Binding-site contacts:
Ligand atom CAC contacts residue MN1 of chain 1.B at 3.8 Å.
Ligand atom OAA contacts residue GLY24 of chain 1.A at 3.8 Å.
Ligand atom OAA contacts residue ASP78 of chain 1.A at 2.9 Å (salt-bridge).
Ligand atom OAA contacts residue ASP23 of chain 1.A at 3.4 Å (salt-bridge).
Ligand atom OAK contacts residue MN1 of chain 1.C at 2.2 Å.
Ligand atom CAN contacts residue SER143 of chain 1.A at 3.1 Å.
Ligand atom OAA contacts residue MN1 of chain 1.B at 1.8 Å.
Ligand atom OAK contacts residue ASP139 of chain 1.A at 2.6 Å (salt-bridge).
Ligand atom CAM contacts residue ASP139 of chain 1.A at 3.6 Å.
Ligand atom CAE contacts residue MN1 of chain 1.B at 2.8 Å.
Ligand atom OAG contacts residue MN1 of chain 1.B at 3.1 Å.
Ligand atom OAL contacts residue MN1 of chain 1.C at 2.9 Å.
Ligand atom CAB contacts residue MN1 of chain 1.B at 2.9 Å.
Ligand atom CAE contacts residue MN1 of chain 1.C at 2.7 Å.
Ligand atom OAK contacts residue MN1 of chain 1.B at 3.1 Å.
Ligand atom OAL contacts residue ASP139 of chain 1.A at 2.4 Å (salt-bridge).
Ligand atom CAN contacts residue ALA25 of chain 1.A at 3.5 Å (hydrophobic).
Ligand atom CAB contacts residue ASP78 of chain 1.A at 3.1 Å.
Ligand atom OAK contacts residue GLY24 of chain 1.A at 3.1 Å (h-bond).
Ligand atom OAH contacts residue ASP78 of chain 1.A at 3.4 Å (salt-bridge).
Ligand atom CAD contacts residue MN1 of chain 1.C at 3.6 Å.
Ligand atom NAF contacts residue ASP78 of chain 1.A at 3.1 Å (salt-bridge).
Ligand atom OAA contacts residue GLU58 of chain 1.A at 2.6 Å (salt-bridge).
Ligand atom CAE contacts residue GLU58 of chain 1.A at 3.9 Å.
Ligand atom NAF contacts residue MN1 of chain 1.B at 3.4 Å.
Ligand atom CAJ contacts residue ASP139 of chain 1.A at 2.7 Å.
Ligand atom CAJ contacts residue ASP23 of chain 1.A at 3.3 Å.
Ligand atom CAM contacts residue SER143 of chain 1.A at 3.9 Å.
Ligand atom CAJ contacts residue MN1 of chain 1.B at 3.3 Å.
Ligand atom CAE contacts residue ASP139 of chain 1.A at 3.9 Å.
Ligand atom OAG contacts residue ASP78 of chain 1.A at 2.9 Å (salt-bridge).
Ligand atom OAK contacts residue ASP23 of chain 1.A at 2.6 Å (salt-bridge).
Ligand atom CAD contacts residue MN1 of chain 1.B at 3.8 Å.
Ligand atom CAJ contacts residue MN1 of chain 1.C at 2.2 Å.
Ligand atom NAF contacts residue GLU58 of chain 1.A at 3.3 Å (salt-bridge).
Ligand atom OAG contacts residue GLU58 of chain 1.A at 2.5 Å (salt-bridge).
Ligand atom OAA contacts residue MN1 of chain 1.C at 3.2 Å.
Ligand atom CAB contacts residue GLU58 of chain 1.A at 3.3 Å.
Ligand atom OAG contacts residue SER79 of chain 1.A at 3.1 Å.
Ligand atom CAE contacts residue ASP78 of chain 1.A at 3.9 Å.

Sequence of chain 1.A:
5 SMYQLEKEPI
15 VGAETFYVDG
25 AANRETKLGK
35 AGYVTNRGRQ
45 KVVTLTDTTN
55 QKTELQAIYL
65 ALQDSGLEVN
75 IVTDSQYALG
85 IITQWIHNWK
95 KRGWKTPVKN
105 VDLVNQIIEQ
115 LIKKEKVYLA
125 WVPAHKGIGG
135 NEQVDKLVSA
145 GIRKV

This small molecule binds to this protein.
Small molecule (SMILES): CCOC(=O)c1cc(Br)c([N+](=O)[O-])o1